Sequence of chain 1.E:
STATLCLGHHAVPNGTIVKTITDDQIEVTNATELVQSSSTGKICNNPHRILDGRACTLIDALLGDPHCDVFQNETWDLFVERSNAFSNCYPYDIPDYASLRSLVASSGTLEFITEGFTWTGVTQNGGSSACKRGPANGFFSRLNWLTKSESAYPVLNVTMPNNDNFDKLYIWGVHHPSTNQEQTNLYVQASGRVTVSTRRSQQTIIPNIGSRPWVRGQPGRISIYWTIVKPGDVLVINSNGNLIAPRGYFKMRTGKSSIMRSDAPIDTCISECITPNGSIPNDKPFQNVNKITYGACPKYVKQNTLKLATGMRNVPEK

A protein and the small-molecule ligand that binds it are described below.
Small molecule (SMILES): CC(=O)N[C@H]1[C@H](O[C@H]2[C@H](O)[C@@H](NC(C)=O)CO[C@@H]2CO)O[C@H](CO)[C@@H](O[C@@H]2O[C@H](CO)[C@@H](O)[C@H](O[C@H]3O[C@H](CO)[C@@H](O)[C@H](O)[C@@H]3O)[C@@H]2O)[C@@H]1O

Sequence of chain 1.C:
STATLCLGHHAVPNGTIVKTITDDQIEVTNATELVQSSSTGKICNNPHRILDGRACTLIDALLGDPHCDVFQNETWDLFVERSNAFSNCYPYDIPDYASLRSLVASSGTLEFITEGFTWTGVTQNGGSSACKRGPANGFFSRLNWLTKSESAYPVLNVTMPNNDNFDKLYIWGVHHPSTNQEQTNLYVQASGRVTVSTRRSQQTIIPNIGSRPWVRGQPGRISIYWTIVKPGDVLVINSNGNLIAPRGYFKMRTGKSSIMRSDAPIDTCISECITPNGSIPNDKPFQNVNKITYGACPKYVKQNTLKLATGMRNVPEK

Binding-site contacts:
Ligand atom C7 contacts residue TRP222 of chain 1.C at 3.6 Å (hydrophobic).
Ligand atom O6 contacts residue TRP222 of chain 1.C at 4.2 Å.
Ligand atom O5 contacts residue TRP222 of chain 1.C at 4.2 Å.
Ligand atom C7 contacts residue ASN165 of chain 1.E at 3.7 Å.
Ligand atom C4 contacts residue TRP222 of chain 1.C at 3.9 Å (hydrophobic).
Ligand atom C3 contacts residue TRP222 of chain 1.C at 3.9 Å (hydrophobic).
Ligand atom C8 contacts residue VAL242 of chain 1.E at 4.1 Å (hydrophobic).
Ligand atom C8 contacts residue SER219 of chain 1.C at 3.8 Å.
Ligand atom C5 contacts residue ASN165 of chain 1.E at 3.6 Å.
Ligand atom O3 contacts residue TRP222 of chain 1.C at 4.1 Å.
Ligand atom O5 contacts residue THR167 of chain 1.E at 3.6 Å (h-bond).
Ligand atom O7 contacts residue ARG220 of chain 1.C at 4.1 Å.
Ligand atom C6 contacts residue THR167 of chain 1.E at 2.8 Å.
Ligand atom C8 contacts residue TRP222 of chain 1.C at 4.0 Å (hydrophobic).
Ligand atom C7 contacts residue SER219 of chain 1.C at 3.9 Å.
Ligand atom O6 contacts residue THR167 of chain 1.E at 2.6 Å (h-bond).
Ligand atom C8 contacts residue PRO221 of chain 1.C at 4.1 Å (hydrophobic).
Ligand atom C1 contacts residue SER219 of chain 1.C at 3.9 Å.
Ligand atom C5 contacts residue TRP222 of chain 1.C at 4.1 Å (hydrophobic).
Ligand atom C5 contacts residue THR167 of chain 1.E at 3.8 Å.
Ligand atom O7 contacts residue PRO221 of chain 1.C at 3.4 Å.
Ligand atom C2 contacts residue SER219 of chain 1.C at 4.1 Å.
Ligand atom C6 contacts residue TRP222 of chain 1.C at 3.5 Å (hydrophobic).
Ligand atom N2 contacts residue ASN165 of chain 1.E at 2.8 Å (h-bond).
Ligand atom N2 contacts residue SER219 of chain 1.C at 3.1 Å (h-bond).
Ligand atom O4 contacts residue TRP222 of chain 1.C at 4.1 Å.
Ligand atom C4 contacts residue ASN165 of chain 1.E at 4.2 Å.
Ligand atom C1 contacts residue TRP222 of chain 1.C at 3.4 Å (hydrophobic).
Ligand atom C7 contacts residue PRO221 of chain 1.C at 4.2 Å (hydrophobic).
Ligand atom O7 contacts residue TRP222 of chain 1.C at 2.7 Å (h-bond).
Ligand atom C6 contacts residue VAL244 of chain 1.E at 4.3 Å (hydrophobic).
Ligand atom O5 contacts residue ASN165 of chain 1.E at 2.3 Å (h-bond).
Ligand atom O5 contacts residue TRP222 of chain 1.C at 3.9 Å.
Ligand atom C2 contacts residue ASN165 of chain 1.E at 2.4 Å.
Ligand atom C1 contacts residue ASN165 of chain 1.E at 1.4 Å.
Ligand atom C2 contacts residue TRP222 of chain 1.C at 4.0 Å (hydrophobic).
Ligand atom C5 contacts residue TRP222 of chain 1.C at 4.2 Å (hydrophobic).
Ligand atom C2 contacts residue TRP222 of chain 1.C at 4.1 Å (hydrophobic).
Ligand atom O7 contacts residue ASN165 of chain 1.E at 4.0 Å.
Ligand atom C3 contacts residue ASN165 of chain 1.E at 3.8 Å.